Sequence of chain 28.C:
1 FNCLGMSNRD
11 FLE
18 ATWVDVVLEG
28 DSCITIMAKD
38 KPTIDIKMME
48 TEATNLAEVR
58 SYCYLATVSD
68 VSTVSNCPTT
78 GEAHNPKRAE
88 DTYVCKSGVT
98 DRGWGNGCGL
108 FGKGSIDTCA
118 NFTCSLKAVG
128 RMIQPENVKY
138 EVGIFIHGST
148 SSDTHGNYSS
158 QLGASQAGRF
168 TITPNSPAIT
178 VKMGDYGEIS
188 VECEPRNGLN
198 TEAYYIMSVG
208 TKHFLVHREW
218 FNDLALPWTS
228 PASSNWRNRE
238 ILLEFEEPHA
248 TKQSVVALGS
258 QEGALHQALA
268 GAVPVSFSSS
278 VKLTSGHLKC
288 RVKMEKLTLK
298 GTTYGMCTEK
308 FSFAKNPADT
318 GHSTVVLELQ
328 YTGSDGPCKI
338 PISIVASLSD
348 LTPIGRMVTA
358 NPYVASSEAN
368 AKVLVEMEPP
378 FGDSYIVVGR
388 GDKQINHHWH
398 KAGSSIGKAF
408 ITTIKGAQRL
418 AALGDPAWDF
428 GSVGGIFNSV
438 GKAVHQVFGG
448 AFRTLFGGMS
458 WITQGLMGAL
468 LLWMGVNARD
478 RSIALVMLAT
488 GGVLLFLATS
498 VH

The protein below binds the small molecule below.
Small molecule (SMILES): CC(=O)N[C@@H]1[C@@H](O)[C@H](O)[C@@H](CO)O[C@H]1O

Binding-site contacts:
Ligand atom C1 contacts residue SER157 of chain 28.C at 3.9 Å.
Ligand atom C5 contacts residue ASN154 of chain 28.C at 3.7 Å.
Ligand atom O5 contacts residue ASN154 of chain 28.C at 2.4 Å (h-bond).
Ligand atom C7 contacts residue ASN154 of chain 28.C at 4.0 Å.
Ligand atom C4 contacts residue ASN154 of chain 28.C at 4.2 Å.
Ligand atom N2 contacts residue ASN154 of chain 28.C at 2.9 Å (h-bond).
Ligand atom C3 contacts residue ASN154 of chain 28.C at 3.8 Å.
Ligand atom C2 contacts residue ASN154 of chain 28.C at 2.4 Å.
Ligand atom C1 contacts residue ASN154 of chain 28.C at 1.4 Å.
Ligand atom O5 contacts residue SER157 of chain 28.C at 3.8 Å.
Ligand atom C8 contacts residue ASN154 of chain 28.C at 4.2 Å.